Binding-site contacts:
Ligand atom O5 contacts residue GLU437 of chain 1.A at 4.2 Å.
Ligand atom C7 contacts residue ASN436 of chain 1.A at 3.9 Å.
Ligand atom C5 contacts residue ASN436 of chain 1.A at 3.8 Å.
Ligand atom O7 contacts residue ASN436 of chain 1.A at 4.4 Å.
Ligand atom O6 contacts residue GLU437 of chain 1.A at 3.4 Å (salt-bridge).
Ligand atom C3 contacts residue ASN436 of chain 1.A at 3.8 Å.
Ligand atom N2 contacts residue ASN436 of chain 1.A at 2.9 Å (h-bond).
Ligand atom C2 contacts residue ASN436 of chain 1.A at 2.5 Å.
Ligand atom C4 contacts residue ASN436 of chain 1.A at 4.3 Å.
Ligand atom C1 contacts residue ASN436 of chain 1.A at 1.5 Å.
Ligand atom O5 contacts residue ASN436 of chain 1.A at 2.5 Å (h-bond).

Sequence of chain 1.A:
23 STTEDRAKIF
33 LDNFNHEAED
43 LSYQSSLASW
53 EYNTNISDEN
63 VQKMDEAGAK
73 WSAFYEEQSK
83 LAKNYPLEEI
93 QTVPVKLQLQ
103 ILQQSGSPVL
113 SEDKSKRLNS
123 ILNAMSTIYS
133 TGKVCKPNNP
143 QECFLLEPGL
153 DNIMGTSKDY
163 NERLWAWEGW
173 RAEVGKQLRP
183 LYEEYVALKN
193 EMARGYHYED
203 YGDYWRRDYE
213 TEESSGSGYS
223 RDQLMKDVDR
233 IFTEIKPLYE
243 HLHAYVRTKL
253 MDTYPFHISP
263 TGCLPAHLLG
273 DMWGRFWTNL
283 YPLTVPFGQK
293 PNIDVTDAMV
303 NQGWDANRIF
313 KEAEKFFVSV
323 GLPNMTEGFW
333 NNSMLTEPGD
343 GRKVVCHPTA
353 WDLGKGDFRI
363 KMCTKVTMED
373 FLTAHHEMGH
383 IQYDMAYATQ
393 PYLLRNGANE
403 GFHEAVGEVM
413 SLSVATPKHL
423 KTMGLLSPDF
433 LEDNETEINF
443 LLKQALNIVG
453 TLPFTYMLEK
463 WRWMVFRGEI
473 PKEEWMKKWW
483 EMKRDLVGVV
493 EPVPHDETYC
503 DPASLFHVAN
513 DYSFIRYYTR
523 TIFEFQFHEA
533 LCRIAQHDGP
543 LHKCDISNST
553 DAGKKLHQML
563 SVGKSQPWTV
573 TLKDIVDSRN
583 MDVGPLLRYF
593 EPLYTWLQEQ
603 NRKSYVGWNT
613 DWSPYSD

This protein binds this small molecule.
Small molecule (SMILES): CC(=O)N[C@@H]1[C@@H](O)[C@H](O)[C@@H](CO)O[C@H]1O